Binding-site contacts:
Ligand atom O3P contacts residue LEU91 of chain 1.I at 2.9 Å (h-bond).
Ligand atom O1X contacts residue ASN187 of chain 1.I at 2.6 Å (h-bond).
Ligand atom C4A contacts residue HIS201 of chain 1.I at 3.4 Å.
Ligand atom O2' contacts residue TRP223 of chain 1.I at 3.4 Å (h-bond).
Ligand atom C2' contacts residue SER291 of chain 1.I at 3.4 Å.
Ligand atom C3' contacts residue ASP292 of chain 1.I at 3.4 Å.
Ligand atom C2A contacts residue CYS131 of chain 1.I at 3.2 Å (hydrophobic).
Ligand atom O4' contacts residue VAL202 of chain 1.I at 3.5 Å.
Ligand atom C4A contacts residue CYS131 of chain 1.I at 3.1 Å (hydrophobic).
Ligand atom O3' contacts residue ASP292 of chain 1.I at 2.8 Å (salt-bridge).
Ligand atom O3 contacts residue TYR158 of chain 1.I at 3.5 Å.
Ligand atom C4 contacts residue VAL202 of chain 1.I at 3.3 Å (hydrophobic).
Ligand atom O5 contacts residue LYS297 of chain 1.I at 3.2 Å (salt-bridge).
Ligand atom C3 contacts residue GLY89 of chain 1.I at 3.4 Å.
Ligand atom C6 contacts residue TRP223 of chain 1.I at 3.4 Å (hydrophobic).
Ligand atom O1X contacts residue LYS297 of chain 1.I at 2.9 Å (salt-bridge).
Ligand atom C5 contacts residue VAL202 of chain 1.I at 3.5 Å (hydrophobic).
Ligand atom C5A contacts residue CYS131 of chain 1.I at 3.3 Å (hydrophobic).
Ligand atom O1X contacts residue ARG230 of chain 1.I at 2.8 Å (salt-bridge).
Ligand atom O3 contacts residue CYS131 of chain 1.I at 3.0 Å (h-bond).
Ligand atom O5 contacts residue ASN187 of chain 1.I at 3.5 Å (h-bond).
Ligand atom N2 contacts residue GLY200 of chain 1.I at 3.1 Å (h-bond).
Ligand atom O1P contacts residue VAL202 of chain 1.I at 2.9 Å (h-bond).
Ligand atom O5 contacts residue CYS131 of chain 1.I at 3.1 Å (h-bond).
Ligand atom O3P contacts residue GLY90 of chain 1.I at 3.5 Å.
Ligand atom O4' contacts residue ILE267 of chain 1.I at 3.4 Å.
Ligand atom C6A contacts residue CYS131 of chain 1.I at 3.3 Å (hydrophobic).
Ligand atom N1 contacts residue TRP223 of chain 1.I at 3.4 Å.
Ligand atom O4 contacts residue CYS131 of chain 1.I at 2.8 Å (h-bond).
Ligand atom C6A contacts residue ASN187 of chain 1.I at 3.5 Å.
Ligand atom C3 contacts residue CYS131 of chain 1.I at 3.2 Å (hydrophobic).
Ligand atom N9 contacts residue VAL202 of chain 1.I at 3.4 Å.
Ligand atom O2' contacts residue SER291 of chain 1.I at 2.6 Å (h-bond).
Ligand atom O3 contacts residue ASN155 of chain 1.I at 3.2 Å (h-bond).
Ligand atom C8 contacts residue TRP223 of chain 1.I at 3.1 Å (hydrophobic).
Ligand atom N3 contacts residue VAL202 of chain 1.I at 3.5 Å.
Ligand atom O1P contacts residue HIS201 of chain 1.I at 3.4 Å.
Ligand atom O6 contacts residue LYS209 of chain 1.I at 2.9 Å (salt-bridge).
Ligand atom N7 contacts residue TRP223 of chain 1.I at 3.1 Å (h-bond).
Ligand atom O2X contacts residue ARG230 of chain 1.I at 2.7 Å (salt-bridge).

A protein and the small-molecule ligand that binds it are described below.
Small molecule (SMILES): C[C@@H]1O[C@H](OP(=O)(O)OP(=O)(O)OC[C@H]2O[C@@H](n3cnc4c(=O)[nH]c(N)nc43)[C@H](O)[C@@H]2O)[C@@H](O)[C@H](O)[C@@H]1O

Sequence of chain 1.I:
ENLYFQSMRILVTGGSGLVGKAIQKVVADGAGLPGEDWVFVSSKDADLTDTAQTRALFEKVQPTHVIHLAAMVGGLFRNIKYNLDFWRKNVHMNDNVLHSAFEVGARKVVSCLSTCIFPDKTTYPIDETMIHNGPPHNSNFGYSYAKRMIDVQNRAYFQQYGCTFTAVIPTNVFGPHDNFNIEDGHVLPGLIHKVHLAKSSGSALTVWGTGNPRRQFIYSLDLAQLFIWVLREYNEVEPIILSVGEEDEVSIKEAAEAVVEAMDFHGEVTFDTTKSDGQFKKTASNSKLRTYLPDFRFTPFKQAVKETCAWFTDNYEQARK